A protein and the small-molecule ligand that binds it are described below.
Small molecule (SMILES): NC(N)=NCCC[C@H](NC(=O)[C@@H]1CCCN1)C(=O)N[C@H](C=O)CC1=NC=NC1

Binding-site contacts:
Ligand atom C contacts residue TYR619 of chain 3.R at 3.2 Å (hydrophobic).
Ligand atom CA contacts residue ASN617 of chain 3.R at 4.1 Å.
Ligand atom CD contacts residue CYS621 of chain 3.R at 3.5 Å (hydrophobic).
Ligand atom ND1 contacts residue LEU348 of chain 3.R at 3.6 Å.
Ligand atom CG contacts residue ARG46 of chain 3.Q at 3.1 Å.
Ligand atom CB contacts residue TYR619 of chain 3.R at 3.7 Å (hydrophobic).
Ligand atom NE2 contacts residue GLU894 of chain 3.R at 4.2 Å.
Ligand atom NE2 contacts residue ARG845 of chain 3.R at 4.0 Å.
Ligand atom N contacts residue TYR619 of chain 3.R at 3.6 Å.
Ligand atom ND1 contacts residue GLU894 of chain 3.R at 3.5 Å (salt-bridge).
Ligand atom CD contacts residue ASN617 of chain 3.R at 3.1 Å.
Ligand atom N contacts residue TYR619 of chain 3.R at 3.5 Å (h-bond).
Ligand atom N contacts residue ASN617 of chain 3.R at 2.9 Å (h-bond).
Ligand atom CA contacts residue TYR619 of chain 3.R at 4.2 Å (hydrophobic).
Ligand atom CB contacts residue GLU894 of chain 3.R at 3.4 Å.
Ligand atom O contacts residue ARG649 of chain 3.R at 3.3 Å (salt-bridge).
Ligand atom C contacts residue ARG649 of chain 3.R at 3.9 Å.
Ligand atom C contacts residue ARG845 of chain 3.R at 4.1 Å.
Ligand atom N contacts residue ASP618 of chain 3.R at 3.4 Å (salt-bridge).
Ligand atom N contacts residue CYS621 of chain 3.R at 3.0 Å (h-bond).
Ligand atom CD contacts residue ARG46 of chain 3.Q at 3.3 Å.
Ligand atom CG contacts residue CYS621 of chain 3.R at 3.9 Å (hydrophobic).
Ligand atom CD2 contacts residue ARG845 of chain 3.R at 4.0 Å.
Ligand atom CG contacts residue ASN617 of chain 3.R at 3.7 Å.
Ligand atom CB contacts residue ALA857 of chain 3.R at 4.2 Å (hydrophobic).
Ligand atom N contacts residue ARG649 of chain 3.R at 4.2 Å.
Ligand atom CB contacts residue ARG649 of chain 3.R at 4.2 Å.
Ligand atom CA contacts residue CYS621 of chain 3.R at 3.2 Å (hydrophobic).
Ligand atom CB contacts residue CYS621 of chain 3.R at 3.5 Å (hydrophobic).
Ligand atom CD2 contacts residue GLU894 of chain 3.R at 3.7 Å.
Ligand atom CB contacts residue LEU620 of chain 3.R at 3.8 Å (hydrophobic).
Ligand atom O contacts residue ALA857 of chain 3.R at 3.7 Å.
Ligand atom O contacts residue TYR619 of chain 3.R at 2.7 Å.
Ligand atom CE1 contacts residue LEU348 of chain 3.R at 3.5 Å (hydrophobic).
Ligand atom CB contacts residue ARG649 of chain 3.R at 4.1 Å.
Ligand atom CB contacts residue PHE896 of chain 3.R at 4.0 Å (hydrophobic).
Ligand atom CA contacts residue TYR619 of chain 3.R at 4.1 Å (hydrophobic).
Ligand atom CG contacts residue GLU894 of chain 3.R at 3.2 Å.
Ligand atom CB contacts residue TYR619 of chain 3.R at 4.0 Å (hydrophobic).
Ligand atom CE1 contacts residue GLU894 of chain 3.R at 4.1 Å.

Sequence of chain 3.R:
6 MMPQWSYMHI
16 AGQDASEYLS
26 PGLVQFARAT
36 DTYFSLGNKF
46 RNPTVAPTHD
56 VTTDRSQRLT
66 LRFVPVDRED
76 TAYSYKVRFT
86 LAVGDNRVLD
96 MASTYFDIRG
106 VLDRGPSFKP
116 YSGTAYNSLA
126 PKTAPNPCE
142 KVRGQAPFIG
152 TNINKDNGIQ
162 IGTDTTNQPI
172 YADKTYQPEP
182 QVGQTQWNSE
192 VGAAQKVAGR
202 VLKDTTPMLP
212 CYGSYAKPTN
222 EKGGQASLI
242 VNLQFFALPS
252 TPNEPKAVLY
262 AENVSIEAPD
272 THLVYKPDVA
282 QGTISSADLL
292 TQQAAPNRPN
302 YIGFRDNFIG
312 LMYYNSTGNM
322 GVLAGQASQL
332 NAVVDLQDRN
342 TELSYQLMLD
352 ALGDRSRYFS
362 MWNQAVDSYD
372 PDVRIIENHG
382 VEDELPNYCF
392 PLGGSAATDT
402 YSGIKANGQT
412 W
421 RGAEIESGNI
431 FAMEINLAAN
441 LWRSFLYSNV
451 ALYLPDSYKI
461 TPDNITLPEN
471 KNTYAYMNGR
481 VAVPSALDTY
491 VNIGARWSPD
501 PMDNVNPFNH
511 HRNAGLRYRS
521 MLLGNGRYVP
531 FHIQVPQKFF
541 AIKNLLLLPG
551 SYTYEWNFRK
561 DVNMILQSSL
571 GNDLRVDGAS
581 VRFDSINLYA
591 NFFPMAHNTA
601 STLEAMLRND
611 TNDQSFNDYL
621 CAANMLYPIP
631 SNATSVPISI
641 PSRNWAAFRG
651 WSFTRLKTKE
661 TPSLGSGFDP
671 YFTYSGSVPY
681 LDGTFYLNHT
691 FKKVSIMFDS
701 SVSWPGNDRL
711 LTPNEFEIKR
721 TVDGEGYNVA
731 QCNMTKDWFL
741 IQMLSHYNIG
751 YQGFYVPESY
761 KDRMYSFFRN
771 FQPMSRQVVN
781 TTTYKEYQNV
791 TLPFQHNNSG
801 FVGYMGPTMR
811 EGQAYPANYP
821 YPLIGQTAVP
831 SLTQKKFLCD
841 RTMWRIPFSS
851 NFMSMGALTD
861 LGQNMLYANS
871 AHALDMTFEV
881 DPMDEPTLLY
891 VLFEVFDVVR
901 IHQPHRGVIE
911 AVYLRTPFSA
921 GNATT

Sequence of chain 3.Q:
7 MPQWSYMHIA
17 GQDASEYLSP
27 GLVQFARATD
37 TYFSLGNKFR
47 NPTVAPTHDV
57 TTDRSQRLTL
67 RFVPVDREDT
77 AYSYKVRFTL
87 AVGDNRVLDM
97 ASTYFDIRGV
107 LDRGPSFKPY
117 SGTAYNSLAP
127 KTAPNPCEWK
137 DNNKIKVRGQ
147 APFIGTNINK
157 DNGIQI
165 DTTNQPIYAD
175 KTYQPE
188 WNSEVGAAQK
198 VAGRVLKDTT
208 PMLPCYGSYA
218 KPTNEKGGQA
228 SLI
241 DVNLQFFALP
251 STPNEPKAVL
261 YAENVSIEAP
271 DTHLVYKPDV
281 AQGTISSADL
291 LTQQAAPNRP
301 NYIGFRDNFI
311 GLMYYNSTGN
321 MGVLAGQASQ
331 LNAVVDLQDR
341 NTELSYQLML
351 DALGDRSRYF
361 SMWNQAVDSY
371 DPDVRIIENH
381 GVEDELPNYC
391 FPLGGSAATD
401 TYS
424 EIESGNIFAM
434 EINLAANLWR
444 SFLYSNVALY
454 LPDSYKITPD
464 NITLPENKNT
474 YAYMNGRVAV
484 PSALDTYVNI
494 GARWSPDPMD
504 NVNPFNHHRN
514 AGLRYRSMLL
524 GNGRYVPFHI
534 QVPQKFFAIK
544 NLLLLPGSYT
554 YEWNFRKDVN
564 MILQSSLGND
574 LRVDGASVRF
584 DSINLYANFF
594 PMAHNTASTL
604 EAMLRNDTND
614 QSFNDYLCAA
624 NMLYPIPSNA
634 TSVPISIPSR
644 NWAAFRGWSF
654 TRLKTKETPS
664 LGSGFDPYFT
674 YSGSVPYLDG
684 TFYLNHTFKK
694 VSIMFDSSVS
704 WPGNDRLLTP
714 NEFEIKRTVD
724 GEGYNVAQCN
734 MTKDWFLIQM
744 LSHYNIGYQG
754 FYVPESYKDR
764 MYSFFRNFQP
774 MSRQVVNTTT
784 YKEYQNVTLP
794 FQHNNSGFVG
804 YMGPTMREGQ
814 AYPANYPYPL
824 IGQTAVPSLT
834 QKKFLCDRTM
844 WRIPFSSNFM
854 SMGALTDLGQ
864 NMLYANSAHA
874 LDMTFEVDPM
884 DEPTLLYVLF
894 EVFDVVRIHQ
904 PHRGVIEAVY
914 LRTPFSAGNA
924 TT